The protein below binds the small molecule below.
Small molecule (SMILES): COc1ccc2c(c1)cc(C(=O)NS(=O)(=O)c1ccc(C(F)(F)F)cc1[N+](=O)[O-])n2CC(=O)O

Binding-site contacts:
Ligand atom CAL contacts residue MET40 of chain 1.A at 3.6 Å (hydrophobic).
Ligand atom OAD contacts residue GLN164 of chain 1.A at 2.4 Å (h-bond).
Ligand atom OAE contacts residue GOL1 of chain 1.J at 2.6 Å.
Ligand atom C contacts residue SER196 of chain 1.A at 3.5 Å.
Ligand atom OAU contacts residue VAL187 of chain 1.A at 3.0 Å (h-bond).
Ligand atom CAX contacts residue GLY46 of chain 1.A at 3.4 Å.
Ligand atom CBA contacts residue GOL1 of chain 1.J at 3.3 Å.
Ligand atom CAO contacts residue MET195 of chain 1.A at 3.2 Å (hydrophobic).
Ligand atom CAQ contacts residue GLY46 of chain 1.A at 3.5 Å.
Ligand atom CBD contacts residue HIS44 of chain 1.A at 3.6 Å.
Ligand atom CA contacts residue ASP161 of chain 1.A at 3.6 Å.
Ligand atom OAU contacts residue GLY46 of chain 1.A at 3.4 Å.
Ligand atom CAW contacts residue HIS47 of chain 1.A at 3.4 Å.
Ligand atom CAN contacts residue TYR82 of chain 1.A at 3.6 Å (hydrophobic).
Ligand atom OAD contacts residue ASP161 of chain 1.A at 3.3 Å.
Ligand atom OXT contacts residue HIS44 of chain 1.A at 2.8 Å.
Ligand atom NBF contacts residue GOL1 of chain 1.J at 3.5 Å (h-bond).
Ligand atom NAT contacts residue HIS47 of chain 1.A at 3.4 Å (h-bond).
Ligand atom CAP contacts residue GLN164 of chain 1.A at 3.3 Å.
Ligand atom CBB contacts residue GOL1 of chain 1.J at 3.4 Å.
Ligand atom CAA contacts residue PRO185 of chain 1.A at 3.2 Å (hydrophobic).
Ligand atom O contacts residue SER196 of chain 1.A at 2.8 Å (h-bond).
Ligand atom C contacts residue LYS160 of chain 1.A at 3.6 Å.
Ligand atom FAJ contacts residue HIS135 of chain 1.A at 3.5 Å.
Ligand atom OXT contacts residue SER197 of chain 1.A at 3.0 Å (h-bond).
Ligand atom OAF contacts residue MET40 of chain 1.A at 3.1 Å (h-bond).
Ligand atom OAU contacts residue THR186 of chain 1.A at 3.6 Å.
Ligand atom CAL contacts residue TYR82 of chain 1.A at 3.5 Å (hydrophobic).
Ligand atom OAE contacts residue THR39 of chain 1.A at 3.6 Å.
Ligand atom FAK contacts residue 2DZ1 of chain 1.G at 3.4 Å.
Ligand atom OXT contacts residue SER196 of chain 1.A at 3.4 Å.
Ligand atom OAF contacts residue HIS47 of chain 1.A at 3.2 Å (h-bond).
Ligand atom FAK contacts residue ASP161 of chain 1.A at 3.6 Å.
Ligand atom NBF contacts residue GLN164 of chain 1.A at 3.4 Å (h-bond).
Ligand atom OAH contacts residue ASP161 of chain 1.A at 3.4 Å (salt-bridge).
Ligand atom CAA contacts residue GLY46 of chain 1.A at 3.4 Å.
Ligand atom O contacts residue LYS160 of chain 1.A at 2.6 Å (salt-bridge).
Ligand atom FAJ contacts residue GLN72 of chain 1.A at 3.1 Å.
Ligand atom OAE contacts residue PRO38 of chain 1.A at 3.1 Å (h-bond).
Ligand atom NBF contacts residue ASP161 of chain 1.A at 3.6 Å.

Sequence of chain 1.A:
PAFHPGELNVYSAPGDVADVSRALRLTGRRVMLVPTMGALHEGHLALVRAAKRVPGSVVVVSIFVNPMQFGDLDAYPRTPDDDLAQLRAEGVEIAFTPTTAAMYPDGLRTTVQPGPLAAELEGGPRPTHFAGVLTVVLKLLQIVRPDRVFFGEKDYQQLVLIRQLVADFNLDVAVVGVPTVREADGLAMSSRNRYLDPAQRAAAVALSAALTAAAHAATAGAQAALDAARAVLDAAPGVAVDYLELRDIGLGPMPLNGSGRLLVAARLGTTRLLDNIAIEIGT